Sequence of chain 1.F:
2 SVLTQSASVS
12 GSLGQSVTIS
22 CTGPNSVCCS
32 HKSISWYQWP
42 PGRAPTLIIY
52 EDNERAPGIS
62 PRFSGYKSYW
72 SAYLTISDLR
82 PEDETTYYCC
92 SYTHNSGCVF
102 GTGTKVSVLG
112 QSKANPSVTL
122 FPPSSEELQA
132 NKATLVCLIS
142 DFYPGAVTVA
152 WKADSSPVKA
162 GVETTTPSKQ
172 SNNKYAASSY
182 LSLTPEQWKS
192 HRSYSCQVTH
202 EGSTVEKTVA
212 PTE

This small molecule binds to this protein.
Small molecule (SMILES): OC[C@H]1O[C@H](O)[C@@H](O)[C@@H](O)[C@@H]1O

Binding-site contacts:
Ligand atom O6 contacts residue LYS58 of chain 1.E at 3.5 Å (salt-bridge).
Ligand atom C6 contacts residue LYS58 of chain 1.E at 4.5 Å.
Ligand atom O5 contacts residue ASN59 of chain 1.E at 3.0 Å (h-bond).
Ligand atom C1 contacts residue ASN96 of chain 1.F at 3.7 Å.
Ligand atom C2 contacts residue ASN96 of chain 1.F at 3.9 Å.
Ligand atom O2 contacts residue ASN59 of chain 1.E at 4.1 Å.
Ligand atom O6 contacts residue ASP57 of chain 1.E at 3.5 Å (salt-bridge).
Ligand atom C1 contacts residue ASN59 of chain 1.E at 3.5 Å.
Ligand atom C2 contacts residue ASN59 of chain 1.E at 4.5 Å.
Ligand atom C6 contacts residue ASN59 of chain 1.E at 4.4 Å.
Ligand atom O2 contacts residue ASN96 of chain 1.F at 4.0 Å.
Ligand atom C5 contacts residue ASN59 of chain 1.E at 4.2 Å.

Sequence of chain 1.E:
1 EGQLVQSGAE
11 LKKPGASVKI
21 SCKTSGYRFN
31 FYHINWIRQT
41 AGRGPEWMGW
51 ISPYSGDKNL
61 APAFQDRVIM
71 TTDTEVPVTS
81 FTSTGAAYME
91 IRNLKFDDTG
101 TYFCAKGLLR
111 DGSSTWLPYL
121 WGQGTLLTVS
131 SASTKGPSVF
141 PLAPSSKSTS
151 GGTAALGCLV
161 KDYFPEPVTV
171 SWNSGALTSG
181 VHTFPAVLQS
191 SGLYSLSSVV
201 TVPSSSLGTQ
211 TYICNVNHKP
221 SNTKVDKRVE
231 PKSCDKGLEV